Sequence of chain 1.C:
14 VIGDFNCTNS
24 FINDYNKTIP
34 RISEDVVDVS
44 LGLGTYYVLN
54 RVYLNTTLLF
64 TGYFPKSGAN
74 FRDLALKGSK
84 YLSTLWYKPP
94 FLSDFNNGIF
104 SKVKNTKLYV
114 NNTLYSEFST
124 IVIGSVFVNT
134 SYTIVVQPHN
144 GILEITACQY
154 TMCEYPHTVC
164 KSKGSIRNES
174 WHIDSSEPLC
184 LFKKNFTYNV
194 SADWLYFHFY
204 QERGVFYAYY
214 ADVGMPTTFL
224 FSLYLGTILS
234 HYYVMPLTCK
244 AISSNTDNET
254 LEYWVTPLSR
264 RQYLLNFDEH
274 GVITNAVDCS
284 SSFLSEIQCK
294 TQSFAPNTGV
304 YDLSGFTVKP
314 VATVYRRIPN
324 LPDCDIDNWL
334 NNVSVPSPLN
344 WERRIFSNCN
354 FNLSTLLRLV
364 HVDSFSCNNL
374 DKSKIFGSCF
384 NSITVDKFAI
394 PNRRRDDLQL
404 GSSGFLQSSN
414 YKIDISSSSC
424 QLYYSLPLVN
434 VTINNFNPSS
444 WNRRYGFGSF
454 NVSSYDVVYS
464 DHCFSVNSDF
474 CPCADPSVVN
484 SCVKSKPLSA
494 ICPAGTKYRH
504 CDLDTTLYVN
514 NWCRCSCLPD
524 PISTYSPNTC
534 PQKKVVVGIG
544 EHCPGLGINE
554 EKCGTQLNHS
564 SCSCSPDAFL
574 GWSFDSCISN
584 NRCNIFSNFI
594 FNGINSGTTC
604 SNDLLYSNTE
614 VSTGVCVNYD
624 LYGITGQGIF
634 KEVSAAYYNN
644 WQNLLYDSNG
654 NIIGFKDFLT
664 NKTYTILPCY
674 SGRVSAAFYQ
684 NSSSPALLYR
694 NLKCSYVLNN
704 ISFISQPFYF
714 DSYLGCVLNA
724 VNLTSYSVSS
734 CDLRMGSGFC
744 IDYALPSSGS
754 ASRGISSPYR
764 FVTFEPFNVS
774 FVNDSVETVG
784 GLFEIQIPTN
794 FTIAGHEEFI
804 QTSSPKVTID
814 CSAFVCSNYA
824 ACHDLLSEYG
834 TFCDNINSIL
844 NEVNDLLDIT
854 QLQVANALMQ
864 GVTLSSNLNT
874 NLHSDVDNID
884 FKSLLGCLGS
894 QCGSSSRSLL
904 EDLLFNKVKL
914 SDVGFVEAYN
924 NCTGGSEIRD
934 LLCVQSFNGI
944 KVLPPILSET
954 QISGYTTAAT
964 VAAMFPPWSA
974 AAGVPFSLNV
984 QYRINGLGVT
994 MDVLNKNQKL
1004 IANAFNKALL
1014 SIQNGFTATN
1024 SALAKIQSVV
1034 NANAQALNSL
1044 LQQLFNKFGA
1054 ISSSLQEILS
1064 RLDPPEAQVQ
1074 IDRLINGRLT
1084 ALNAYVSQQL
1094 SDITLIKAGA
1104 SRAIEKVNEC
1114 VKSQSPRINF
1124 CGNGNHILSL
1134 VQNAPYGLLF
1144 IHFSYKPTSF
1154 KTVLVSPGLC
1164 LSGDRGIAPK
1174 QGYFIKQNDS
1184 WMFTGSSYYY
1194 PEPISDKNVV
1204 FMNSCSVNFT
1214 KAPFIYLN

Binding-site contacts:
Ligand atom O5 contacts residue ASN776 of chain 1.C at 2.5 Å (h-bond).
Ligand atom C3 contacts residue ASN776 of chain 1.C at 3.8 Å.
Ligand atom N2 contacts residue ASN776 of chain 1.C at 2.8 Å (h-bond).
Ligand atom C5 contacts residue ASN776 of chain 1.C at 3.7 Å.
Ligand atom C1 contacts residue ASN776 of chain 1.C at 1.4 Å.
Ligand atom O7 contacts residue ASN776 of chain 1.C at 3.5 Å (h-bond).
Ligand atom C7 contacts residue ASN776 of chain 1.C at 3.4 Å.
Ligand atom C2 contacts residue ASN776 of chain 1.C at 2.5 Å.
Ligand atom C4 contacts residue ASN776 of chain 1.C at 4.3 Å.
Ligand atom C8 contacts residue ASN776 of chain 1.C at 4.5 Å.

This protein binds this small molecule.
Small molecule (SMILES): CC(=O)N[C@@H]1[C@@H](O)[C@H](O)[C@@H](CO)O[C@H]1O